A small-molecule ligand and the protein it binds are described below.
Small molecule (SMILES): CC(=O)N[C@@H]1[C@@H](O)[C@H](O)[C@@H](CO)O[C@H]1O

Sequence of chain 2.C:
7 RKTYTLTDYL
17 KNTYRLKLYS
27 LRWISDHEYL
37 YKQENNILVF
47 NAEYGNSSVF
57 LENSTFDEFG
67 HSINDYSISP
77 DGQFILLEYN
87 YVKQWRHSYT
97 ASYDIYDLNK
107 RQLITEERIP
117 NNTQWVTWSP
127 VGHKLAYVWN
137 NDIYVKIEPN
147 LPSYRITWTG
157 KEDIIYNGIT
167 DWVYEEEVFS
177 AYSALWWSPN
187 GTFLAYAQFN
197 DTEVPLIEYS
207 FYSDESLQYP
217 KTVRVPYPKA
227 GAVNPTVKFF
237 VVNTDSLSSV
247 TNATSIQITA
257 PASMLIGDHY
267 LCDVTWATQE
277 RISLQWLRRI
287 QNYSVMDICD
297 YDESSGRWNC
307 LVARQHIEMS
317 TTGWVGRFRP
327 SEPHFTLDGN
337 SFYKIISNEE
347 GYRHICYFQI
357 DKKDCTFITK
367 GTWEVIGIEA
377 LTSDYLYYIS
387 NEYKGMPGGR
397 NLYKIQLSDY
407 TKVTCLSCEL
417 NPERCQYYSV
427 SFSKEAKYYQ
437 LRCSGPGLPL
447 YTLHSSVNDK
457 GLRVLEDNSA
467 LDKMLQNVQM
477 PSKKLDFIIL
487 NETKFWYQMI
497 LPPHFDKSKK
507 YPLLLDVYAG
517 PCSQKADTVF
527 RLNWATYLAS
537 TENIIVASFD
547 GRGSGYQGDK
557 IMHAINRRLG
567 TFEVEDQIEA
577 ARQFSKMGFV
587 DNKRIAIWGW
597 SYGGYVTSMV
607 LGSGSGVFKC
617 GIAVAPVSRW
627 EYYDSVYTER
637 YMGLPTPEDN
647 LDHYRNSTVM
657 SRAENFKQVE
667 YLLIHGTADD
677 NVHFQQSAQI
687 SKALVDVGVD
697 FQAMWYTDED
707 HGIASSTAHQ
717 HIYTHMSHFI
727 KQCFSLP

Binding-site contacts:
Ligand atom O5 contacts residue ASN248 of chain 2.C at 2.5 Å (h-bond).
Ligand atom C5 contacts residue ASN248 of chain 2.C at 3.7 Å.
Ligand atom C8 contacts residue VAL246 of chain 2.C at 4.1 Å (hydrophobic).
Ligand atom O7 contacts residue ASN248 of chain 2.C at 3.4 Å (h-bond).
Ligand atom C8 contacts residue THR247 of chain 2.C at 4.4 Å.
Ligand atom C8 contacts residue ASN248 of chain 2.C at 4.0 Å.
Ligand atom C2 contacts residue ASN248 of chain 2.C at 2.2 Å.
Ligand atom N2 contacts residue ASN248 of chain 2.C at 2.6 Å (h-bond).
Ligand atom C1 contacts residue ASN248 of chain 2.C at 1.5 Å.
Ligand atom C4 contacts residue ASN248 of chain 2.C at 4.1 Å.
Ligand atom C5 contacts residue TRP154 of chain 2.C at 4.0 Å (hydrophobic).
Ligand atom C1 contacts residue TRP154 of chain 2.C at 3.5 Å (hydrophobic).
Ligand atom O5 contacts residue TRP154 of chain 2.C at 3.9 Å.
Ligand atom C7 contacts residue ASN248 of chain 2.C at 3.2 Å.
Ligand atom C3 contacts residue ASN248 of chain 2.C at 3.6 Å.
Ligand atom N2 contacts residue TRP154 of chain 2.C at 4.4 Å.